Sequence of chain 1.A:
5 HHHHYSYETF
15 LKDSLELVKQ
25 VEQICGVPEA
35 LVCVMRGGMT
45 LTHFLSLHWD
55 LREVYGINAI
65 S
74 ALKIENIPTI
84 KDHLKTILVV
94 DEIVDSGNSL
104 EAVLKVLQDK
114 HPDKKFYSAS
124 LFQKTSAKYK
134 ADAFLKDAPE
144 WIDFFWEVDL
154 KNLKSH

The protein below binds the small molecule below.
Small molecule (SMILES): O=c1[nH]cnc2c(CNCCCP(=O)(O)O)c[nH]c12

Binding-site contacts:
Ligand atom N16 contacts residue TRP144 of chain 1.A at 3.4 Å.
Ligand atom C08 contacts residue ILE96 of chain 1.A at 3.3 Å (hydrophobic).
Ligand atom O13 contacts residue SER99 of chain 1.A at 3.4 Å (h-bond).
Ligand atom N07 contacts residue ILE96 of chain 1.A at 3.6 Å.
Ligand atom O14 contacts residue ASP98 of chain 1.A at 3.3 Å.
Ligand atom C08 contacts residue ASP98 of chain 1.A at 3.8 Å.
Ligand atom O12 contacts residue ASP98 of chain 1.A at 2.9 Å (salt-bridge).
Ligand atom N19 contacts residue ILE145 of chain 1.A at 3.1 Å (h-bond).
Ligand atom P11 contacts residue GLY100 of chain 1.A at 4.0 Å.
Ligand atom N17 contacts residue ILE96 of chain 1.A at 4.0 Å.
Ligand atom C03 contacts residue ILE96 of chain 1.A at 3.8 Å (hydrophobic).
Ligand atom N19 contacts residue TRP144 of chain 1.A at 3.7 Å.
Ligand atom C18 contacts residue GLU150 of chain 1.A at 3.4 Å.
Ligand atom N16 contacts residue ILE96 of chain 1.A at 3.8 Å.
Ligand atom O01 contacts residue ILE96 of chain 1.A at 3.9 Å.
Ligand atom C02 contacts residue ILE96 of chain 1.A at 3.8 Å (hydrophobic).
Ligand atom C03 contacts residue TRP144 of chain 1.A at 3.4 Å (hydrophobic).
Ligand atom C05 contacts residue ILE96 of chain 1.A at 4.0 Å (hydrophobic).
Ligand atom C09 contacts residue ILE96 of chain 1.A at 3.5 Å (hydrophobic).
Ligand atom N16 contacts residue ASP98 of chain 1.A at 3.5 Å (salt-bridge).
Ligand atom P11 contacts residue ASP98 of chain 1.A at 3.8 Å.
Ligand atom O12 contacts residue GLY100 of chain 1.A at 3.0 Å (h-bond).
Ligand atom C15 contacts residue ASP98 of chain 1.A at 2.9 Å.
Ligand atom O14 contacts residue SER99 of chain 1.A at 2.7 Å (h-bond).
Ligand atom O13 contacts residue SER102 of chain 1.A at 2.8 Å (h-bond).
Ligand atom O12 contacts residue SER99 of chain 1.A at 3.3 Å (h-bond).
Ligand atom C04 contacts residue TRP144 of chain 1.A at 3.8 Å (hydrophobic).
Ligand atom C18 contacts residue PHE147 of chain 1.A at 3.5 Å (hydrophobic).
Ligand atom C04 contacts residue ILE96 of chain 1.A at 3.8 Å (hydrophobic).
Ligand atom P11 contacts residue SER99 of chain 1.A at 3.5 Å.
Ligand atom O12 contacts residue VAL97 of chain 1.A at 4.0 Å.
Ligand atom O01 contacts residue ILE145 of chain 1.A at 3.1 Å.
Ligand atom P11 contacts residue SER102 of chain 1.A at 3.6 Å.
Ligand atom O13 contacts residue ASN101 of chain 1.A at 3.5 Å (h-bond).
Ligand atom C02 contacts residue TRP144 of chain 1.A at 3.5 Å (hydrophobic).
Ligand atom C02 contacts residue ILE145 of chain 1.A at 3.5 Å (hydrophobic).
Ligand atom C10 contacts residue SER102 of chain 1.A at 3.7 Å.
Ligand atom N19 contacts residue PHE147 of chain 1.A at 3.5 Å.
Ligand atom O01 contacts residue TRP144 of chain 1.A at 3.2 Å.
Ligand atom O12 contacts residue SER102 of chain 1.A at 3.9 Å.